Sequence of chain 1.C:
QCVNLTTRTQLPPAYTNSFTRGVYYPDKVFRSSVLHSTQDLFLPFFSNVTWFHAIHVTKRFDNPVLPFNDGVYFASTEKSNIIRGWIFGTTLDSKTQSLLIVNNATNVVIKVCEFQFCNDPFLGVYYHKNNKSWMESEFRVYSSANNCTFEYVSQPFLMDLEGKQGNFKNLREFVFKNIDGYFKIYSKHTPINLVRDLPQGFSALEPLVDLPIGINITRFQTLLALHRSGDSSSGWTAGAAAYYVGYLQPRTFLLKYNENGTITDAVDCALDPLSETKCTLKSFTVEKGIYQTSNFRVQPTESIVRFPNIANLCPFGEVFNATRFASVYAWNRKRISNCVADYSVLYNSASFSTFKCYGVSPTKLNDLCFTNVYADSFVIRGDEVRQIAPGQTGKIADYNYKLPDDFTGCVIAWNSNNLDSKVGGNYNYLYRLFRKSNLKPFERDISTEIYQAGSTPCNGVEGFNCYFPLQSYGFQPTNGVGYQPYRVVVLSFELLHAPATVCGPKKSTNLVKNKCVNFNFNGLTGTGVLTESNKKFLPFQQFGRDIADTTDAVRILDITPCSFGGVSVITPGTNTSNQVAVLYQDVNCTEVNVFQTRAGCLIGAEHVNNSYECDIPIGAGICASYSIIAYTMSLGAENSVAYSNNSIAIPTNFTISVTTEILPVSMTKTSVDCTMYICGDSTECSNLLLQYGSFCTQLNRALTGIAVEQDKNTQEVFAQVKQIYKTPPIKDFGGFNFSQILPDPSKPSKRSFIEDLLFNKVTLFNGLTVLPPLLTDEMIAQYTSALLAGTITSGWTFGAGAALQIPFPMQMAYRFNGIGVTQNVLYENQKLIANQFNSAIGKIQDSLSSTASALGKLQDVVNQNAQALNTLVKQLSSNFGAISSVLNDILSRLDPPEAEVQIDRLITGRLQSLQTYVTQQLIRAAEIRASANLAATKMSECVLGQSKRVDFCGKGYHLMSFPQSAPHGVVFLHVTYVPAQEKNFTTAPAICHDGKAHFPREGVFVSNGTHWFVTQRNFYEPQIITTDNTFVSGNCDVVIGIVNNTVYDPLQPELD

Binding-site contacts:
Ligand atom O7 contacts residue ASN148 of chain 1.C at 2.4 Å (h-bond).
Ligand atom C8 contacts residue ASN148 of chain 1.C at 4.1 Å.
Ligand atom N2 contacts residue ASN149 of chain 1.C at 2.9 Å (h-bond).
Ligand atom C6 contacts residue HIS146 of chain 1.C at 3.8 Å.
Ligand atom C1 contacts residue ASN149 of chain 1.C at 1.4 Å.
Ligand atom C6 contacts residue SER151 of chain 1.C at 3.3 Å.
Ligand atom N2 contacts residue ASN148 of chain 1.C at 4.0 Å.
Ligand atom O5 contacts residue SER151 of chain 1.C at 3.9 Å.
Ligand atom C2 contacts residue ASN149 of chain 1.C at 2.5 Å.
Ligand atom C4 contacts residue ASN149 of chain 1.C at 4.3 Å.
Ligand atom C6 contacts residue MET153 of chain 1.C at 3.7 Å (hydrophobic).
Ligand atom O6 contacts residue SER151 of chain 1.C at 2.6 Å (h-bond).
Ligand atom O4 contacts residue MET153 of chain 1.C at 4.4 Å.
Ligand atom C5 contacts residue ASN149 of chain 1.C at 3.7 Å.
Ligand atom O5 contacts residue ASN149 of chain 1.C at 2.4 Å (h-bond).
Ligand atom C5 contacts residue SER151 of chain 1.C at 4.4 Å.
Ligand atom C4 contacts residue HIS146 of chain 1.C at 4.4 Å.
Ligand atom C7 contacts residue ASN148 of chain 1.C at 3.3 Å.
Ligand atom C7 contacts residue ASN149 of chain 1.C at 4.0 Å.
Ligand atom C2 contacts residue ASN148 of chain 1.C at 4.2 Å.
Ligand atom O6 contacts residue MET153 of chain 1.C at 3.6 Å.
Ligand atom C3 contacts residue ASN149 of chain 1.C at 3.8 Å.

The small molecule below binds the protein below.
Small molecule (SMILES): CC(=O)N[C@@H]1[C@@H](O)[C@H](O)[C@@H](CO)O[C@H]1O